Sequence of chain 18.A:
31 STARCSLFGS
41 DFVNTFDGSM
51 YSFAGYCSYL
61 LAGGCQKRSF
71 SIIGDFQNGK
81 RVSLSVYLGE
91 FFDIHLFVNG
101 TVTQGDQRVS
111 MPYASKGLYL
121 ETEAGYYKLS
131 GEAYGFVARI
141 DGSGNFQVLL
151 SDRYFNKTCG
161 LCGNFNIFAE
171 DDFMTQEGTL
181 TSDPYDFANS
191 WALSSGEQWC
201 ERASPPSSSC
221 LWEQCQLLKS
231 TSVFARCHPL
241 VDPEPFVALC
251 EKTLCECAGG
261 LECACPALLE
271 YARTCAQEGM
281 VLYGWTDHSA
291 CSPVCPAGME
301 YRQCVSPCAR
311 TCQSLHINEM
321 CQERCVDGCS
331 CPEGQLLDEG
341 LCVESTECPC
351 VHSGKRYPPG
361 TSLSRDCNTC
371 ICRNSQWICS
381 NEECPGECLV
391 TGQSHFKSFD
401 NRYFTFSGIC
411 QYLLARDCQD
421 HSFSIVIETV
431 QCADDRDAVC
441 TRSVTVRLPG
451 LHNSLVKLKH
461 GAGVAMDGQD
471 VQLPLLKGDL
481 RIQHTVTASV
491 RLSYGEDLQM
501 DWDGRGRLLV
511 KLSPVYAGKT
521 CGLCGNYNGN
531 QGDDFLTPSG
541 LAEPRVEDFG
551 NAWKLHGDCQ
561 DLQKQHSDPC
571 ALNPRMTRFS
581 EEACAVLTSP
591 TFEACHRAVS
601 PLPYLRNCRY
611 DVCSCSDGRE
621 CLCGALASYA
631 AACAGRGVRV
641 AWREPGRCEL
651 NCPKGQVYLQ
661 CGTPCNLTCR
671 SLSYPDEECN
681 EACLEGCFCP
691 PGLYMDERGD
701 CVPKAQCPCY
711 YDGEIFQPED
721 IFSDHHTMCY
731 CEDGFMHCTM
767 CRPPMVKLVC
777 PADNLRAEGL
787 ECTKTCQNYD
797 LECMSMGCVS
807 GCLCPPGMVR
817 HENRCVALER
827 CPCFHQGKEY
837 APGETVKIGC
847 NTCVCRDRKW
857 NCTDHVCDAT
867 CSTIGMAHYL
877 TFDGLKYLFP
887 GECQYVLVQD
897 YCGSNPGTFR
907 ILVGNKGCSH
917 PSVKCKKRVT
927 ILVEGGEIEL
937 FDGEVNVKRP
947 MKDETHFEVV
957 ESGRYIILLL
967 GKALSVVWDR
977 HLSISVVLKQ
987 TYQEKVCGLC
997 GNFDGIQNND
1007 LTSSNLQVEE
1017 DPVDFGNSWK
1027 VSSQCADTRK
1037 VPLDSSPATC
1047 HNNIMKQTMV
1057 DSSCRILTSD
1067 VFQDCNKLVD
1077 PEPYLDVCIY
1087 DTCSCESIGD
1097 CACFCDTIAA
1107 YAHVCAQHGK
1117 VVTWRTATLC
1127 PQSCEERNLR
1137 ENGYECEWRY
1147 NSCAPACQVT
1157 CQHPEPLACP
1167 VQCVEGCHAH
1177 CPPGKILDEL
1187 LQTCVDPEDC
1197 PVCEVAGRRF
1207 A

A small-molecule ligand and the protein it binds are described below.
Small molecule (SMILES): CC(=O)N[C@@H]1[C@@H](O)[C@H](O)[C@@H](CO)O[C@H]1O

Binding-site contacts:
Ligand atom O5 contacts residue ASN857 of chain 18.A at 2.4 Å (h-bond).
Ligand atom N2 contacts residue ASN857 of chain 18.A at 2.9 Å (h-bond).
Ligand atom C2 contacts residue ASN857 of chain 18.A at 2.4 Å.
Ligand atom C3 contacts residue ASN857 of chain 18.A at 3.8 Å.
Ligand atom O7 contacts residue ASN857 of chain 18.A at 3.1 Å (h-bond).
Ligand atom C1 contacts residue ASN857 of chain 18.A at 1.4 Å.
Ligand atom C4 contacts residue ASN857 of chain 18.A at 4.2 Å.
Ligand atom C5 contacts residue ASN857 of chain 18.A at 3.7 Å.
Ligand atom C8 contacts residue ASN857 of chain 18.A at 4.0 Å.
Ligand atom C7 contacts residue ASN857 of chain 18.A at 3.2 Å.